This protein binds this small molecule.
Small molecule (SMILES): O=C(O)Cc1c[nH]c2ccc(O)cc12

Binding-site contacts:
Ligand atom OAA contacts residue LEU38 of chain 1.A at 3.3 Å (h-bond).
Ligand atom CAG contacts residue LEU38 of chain 1.A at 3.2 Å (hydrophobic).
Ligand atom OAC contacts residue PRO37 of chain 1.A at 2.8 Å.
Ligand atom OAA contacts residue TYR32 of chain 1.A at 3.7 Å.
Ligand atom OAA contacts residue THR39 of chain 1.A at 3.5 Å.
Ligand atom CAL contacts residue MET139 of chain 1.A at 3.7 Å (hydrophobic).
Ligand atom OAB contacts residue TYR32 of chain 1.A at 3.2 Å (h-bond).
Ligand atom OAA contacts residue SER142 of chain 1.A at 3.0 Å.
Ligand atom CAG contacts residue PHE36 of chain 1.A at 4.1 Å (hydrophobic).
Ligand atom CAH contacts residue MET139 of chain 1.A at 3.5 Å (hydrophobic).
Ligand atom CAM contacts residue LEU143 of chain 1.A at 3.7 Å (hydrophobic).
Ligand atom CAH contacts residue LEU38 of chain 1.A at 3.4 Å (hydrophobic).
Ligand atom NAI contacts residue LEU143 of chain 1.A at 3.4 Å.
Ligand atom CAF contacts residue LEU143 of chain 1.A at 3.9 Å (hydrophobic).
Ligand atom CAD contacts residue GLU153 of chain 1.A at 4.1 Å.
Ligand atom CAJ contacts residue TYR32 of chain 1.A at 3.4 Å (hydrophobic).
Ligand atom CAE contacts residue ARG98 of chain 1.A at 3.2 Å.
Ligand atom OAC contacts residue PHE36 of chain 1.A at 4.0 Å.
Ligand atom CAK contacts residue PRO37 of chain 1.A at 4.0 Å (hydrophobic).
Ligand atom CAF contacts residue LEU140 of chain 1.A at 3.9 Å (hydrophobic).
Ligand atom CAJ contacts residue MET139 of chain 1.A at 3.6 Å (hydrophobic).
Ligand atom CAD contacts residue ARG98 of chain 1.A at 3.2 Å.
Ligand atom OAB contacts residue SER142 of chain 1.A at 3.1 Å (h-bond).
Ligand atom CAK contacts residue ARG98 of chain 1.A at 3.9 Å.
Ligand atom CAJ contacts residue SER142 of chain 1.A at 3.5 Å.
Ligand atom CAJ contacts residue LEU38 of chain 1.A at 3.9 Å (hydrophobic).
Ligand atom OAC contacts residue GLU105 of chain 1.A at 3.5 Å (salt-bridge).
Ligand atom CAN contacts residue LEU38 of chain 1.A at 3.5 Å (hydrophobic).
Ligand atom OAA contacts residue MET139 of chain 1.A at 4.1 Å.
Ligand atom CAK contacts residue GLU105 of chain 1.A at 3.8 Å.
Ligand atom OAC contacts residue LEU38 of chain 1.A at 3.0 Å (h-bond).
Ligand atom CAF contacts residue MET139 of chain 1.A at 3.0 Å (hydrophobic).
Ligand atom CAE contacts residue LEU143 of chain 1.A at 3.9 Å (hydrophobic).
Ligand atom OAC contacts residue ARG98 of chain 1.A at 3.9 Å.
Ligand atom OAA contacts residue LYS40 of chain 1.A at 3.2 Å (salt-bridge).
Ligand atom CAK contacts residue LEU38 of chain 1.A at 3.6 Å (hydrophobic).
Ligand atom CAL contacts residue LEU38 of chain 1.A at 3.6 Å (hydrophobic).
Ligand atom NAI contacts residue MET139 of chain 1.A at 3.9 Å.
Ligand atom OAB contacts residue MET139 of chain 1.A at 3.1 Å.
Ligand atom OAC contacts residue GLU153 of chain 1.A at 3.8 Å.

Sequence of chain 1.A:
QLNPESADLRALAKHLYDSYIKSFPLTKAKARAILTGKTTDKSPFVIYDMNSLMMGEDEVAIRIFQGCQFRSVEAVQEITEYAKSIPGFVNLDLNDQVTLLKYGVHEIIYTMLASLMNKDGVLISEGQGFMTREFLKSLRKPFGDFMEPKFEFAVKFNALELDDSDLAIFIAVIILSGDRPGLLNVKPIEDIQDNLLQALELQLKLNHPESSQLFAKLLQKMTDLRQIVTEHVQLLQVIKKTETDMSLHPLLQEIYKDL